Sequence of chain 1.C:
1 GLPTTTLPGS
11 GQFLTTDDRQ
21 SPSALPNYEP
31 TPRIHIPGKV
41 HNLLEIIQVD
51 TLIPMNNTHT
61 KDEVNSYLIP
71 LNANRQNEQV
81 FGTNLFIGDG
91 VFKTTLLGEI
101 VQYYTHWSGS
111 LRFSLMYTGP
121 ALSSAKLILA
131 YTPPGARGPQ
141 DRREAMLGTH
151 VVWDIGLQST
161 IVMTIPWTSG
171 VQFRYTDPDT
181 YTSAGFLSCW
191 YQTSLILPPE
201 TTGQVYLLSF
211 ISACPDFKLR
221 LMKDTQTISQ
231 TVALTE

Sequence of chain 1.A:
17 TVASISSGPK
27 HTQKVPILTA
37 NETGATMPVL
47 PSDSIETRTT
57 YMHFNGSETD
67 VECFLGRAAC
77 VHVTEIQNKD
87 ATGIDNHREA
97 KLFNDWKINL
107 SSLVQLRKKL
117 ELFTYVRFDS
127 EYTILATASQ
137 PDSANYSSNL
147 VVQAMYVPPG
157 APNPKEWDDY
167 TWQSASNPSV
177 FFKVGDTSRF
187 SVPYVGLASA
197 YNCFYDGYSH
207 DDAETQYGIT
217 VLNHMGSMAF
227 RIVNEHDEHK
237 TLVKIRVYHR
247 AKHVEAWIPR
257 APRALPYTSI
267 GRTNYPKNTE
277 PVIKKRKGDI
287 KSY

Binding-site contacts:
Ligand atom C2B contacts residue MET221 of chain 1.A at 3.6 Å (hydrophobic).
Ligand atom C3 contacts residue PRO174 of chain 1.A at 3.8 Å (hydrophobic).
Ligand atom C5B contacts residue LEU106 of chain 1.A at 4.0 Å (hydrophobic).
Ligand atom C5 contacts residue MET224 of chain 1.A at 4.0 Å (hydrophobic).
Ligand atom C4 contacts residue MET224 of chain 1.A at 4.0 Å (hydrophobic).
Ligand atom N3A contacts residue ASN219 of chain 1.A at 3.8 Å.
Ligand atom C4 contacts residue TYR152 of chain 1.A at 3.9 Å (hydrophobic).
Ligand atom C3 contacts residue PHE186 of chain 1.A at 3.8 Å (hydrophobic).
Ligand atom O1 contacts residue PHE186 of chain 1.A at 3.7 Å.
Ligand atom C1C contacts residue MET224 of chain 1.A at 3.4 Å (hydrophobic).
Ligand atom C5 contacts residue TYR152 of chain 1.A at 3.8 Å (hydrophobic).
Ligand atom C7C contacts residue TYR128 of chain 1.A at 3.7 Å (hydrophobic).
Ligand atom C31 contacts residue PRO174 of chain 1.A at 3.4 Å (hydrophobic).
Ligand atom N2 contacts residue PRO174 of chain 1.A at 3.9 Å.
Ligand atom C4 contacts residue PHE186 of chain 1.A at 3.5 Å (hydrophobic).
Ligand atom C5C contacts residue TYR128 of chain 1.A at 3.6 Å (hydrophobic).
Ligand atom C2C contacts residue VAL188 of chain 1.A at 3.4 Å (hydrophobic).
Ligand atom C4A contacts residue ASN198 of chain 1.A at 4.0 Å.
Ligand atom C4A contacts residue ASN219 of chain 1.A at 3.9 Å.
Ligand atom N2 contacts residue PHE186 of chain 1.A at 3.9 Å.
Ligand atom C6B contacts residue TYR197 of chain 1.A at 3.5 Å (hydrophobic).
Ligand atom C4A contacts residue ILE215 of chain 1.A at 3.9 Å (hydrophobic).
Ligand atom C31 contacts residue VAL176 of chain 1.A at 3.3 Å (hydrophobic).
Ligand atom C6C contacts residue VAL191 of chain 1.A at 3.5 Å (hydrophobic).
Ligand atom C31 contacts residue SER175 of chain 1.A at 3.6 Å.
Ligand atom CM2 contacts residue LEU116 of chain 1.A at 3.6 Å (hydrophobic).
Ligand atom C5B contacts residue TYR197 of chain 1.A at 3.7 Å (hydrophobic).
Ligand atom C2C contacts residue TYR152 of chain 1.A at 4.0 Å (hydrophobic).
Ligand atom O1 contacts residue VAL188 of chain 1.A at 3.8 Å.
Ligand atom O1 contacts residue ALA24 of chain 1.C at 3.6 Å.
Ligand atom C5 contacts residue PHE186 of chain 1.A at 3.7 Å (hydrophobic).
Ligand atom O1B contacts residue MET221 of chain 1.A at 3.7 Å.
Ligand atom C5C contacts residue ILE104 of chain 1.A at 4.0 Å (hydrophobic).
Ligand atom C1B contacts residue MET221 of chain 1.A at 3.7 Å (hydrophobic).
Ligand atom C5A contacts residue CYS199 of chain 1.A at 3.9 Å (hydrophobic).
Ligand atom C3C contacts residue VAL188 of chain 1.A at 3.2 Å (hydrophobic).
Ligand atom O1 contacts residue TYR152 of chain 1.A at 4.0 Å.
Ligand atom N2 contacts residue ALA24 of chain 1.C at 3.3 Å.
Ligand atom C4C contacts residue VAL188 of chain 1.A at 3.9 Å (hydrophobic).
Ligand atom C31 contacts residue ALA150 of chain 1.A at 3.8 Å (hydrophobic).

The protein below binds the small molecule below.
Small molecule (SMILES): CC[C@H]1COC(c2ccc(OCCCCCCCc3cc(C)no3)cc2)=N1